Sequence of chain 1.A:
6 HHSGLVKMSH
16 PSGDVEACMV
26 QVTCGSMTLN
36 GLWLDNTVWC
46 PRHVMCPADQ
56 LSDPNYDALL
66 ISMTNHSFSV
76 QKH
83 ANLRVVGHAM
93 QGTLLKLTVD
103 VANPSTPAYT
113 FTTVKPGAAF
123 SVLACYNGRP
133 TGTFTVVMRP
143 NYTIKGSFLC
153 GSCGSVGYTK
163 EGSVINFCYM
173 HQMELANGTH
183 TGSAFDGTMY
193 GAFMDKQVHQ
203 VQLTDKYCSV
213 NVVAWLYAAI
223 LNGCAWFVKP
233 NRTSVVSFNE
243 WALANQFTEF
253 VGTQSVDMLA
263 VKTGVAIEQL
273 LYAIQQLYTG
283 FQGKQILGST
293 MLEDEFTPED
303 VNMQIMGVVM

The small molecule below binds the protein below.
Small molecule (SMILES): CC(C)C[C@H](NC(=O)OC[C@H]1C[C@@H]1C1CCC(F)(F)CC1)C(=O)N[C@@H](C[C@@H]1CCNC1=O)[C@@H](O)[S+](=O)(O)O

Binding-site contacts:
Ligand atom C28 contacts residue P8C1 of chain 1.B at 0.1 Å.
Ligand atom C14 contacts residue P8C1 of chain 1.B at 0.2 Å.
Ligand atom C17 contacts residue P8C1 of chain 1.B at 0.2 Å.
Ligand atom C05 contacts residue P8C1 of chain 1.B at 0.3 Å.
Ligand atom C34 contacts residue P8C1 of chain 1.B at 0.3 Å.
Ligand atom C12 contacts residue P8C1 of chain 1.B at 0.2 Å.
Ligand atom C11 contacts residue CYS155 of chain 1.A at 2.7 Å (hydrophobic).
Ligand atom C24 contacts residue GLU176 of chain 1.A at 2.9 Å.
Ligand atom C19 contacts residue CYS155 of chain 1.A at 1.8 Å (hydrophobic).
Ligand atom C29 contacts residue P8C1 of chain 1.B at 0.1 Å.
Ligand atom C08 contacts residue P8C1 of chain 1.B at 0.2 Å.
Ligand atom N15 contacts residue P8C1 of chain 1.B at 0.2 Å (h-bond).
Ligand atom C23 contacts residue P8C1 of chain 1.B at 0.2 Å.
Ligand atom C31 contacts residue P8C1 of chain 1.B at 0.1 Å.
Ligand atom N10 contacts residue P8C1 of chain 1.B at 0.2 Å (h-bond).
Ligand atom C13 contacts residue P8C1 of chain 1.B at 0.2 Å.
Ligand atom C27 contacts residue P8C1 of chain 1.B at 0.2 Å.
Ligand atom C06 contacts residue P8C1 of chain 1.B at 0.2 Å.
Ligand atom C16 contacts residue P8C1 of chain 1.B at 0.1 Å.
Ligand atom F33 contacts residue P8C1 of chain 1.B at 0.2 Å.
Ligand atom O20 contacts residue CYS155 of chain 1.A at 2.6 Å (h-bond).
Ligand atom N03 contacts residue GLN199 of chain 1.A at 2.8 Å (h-bond).
Ligand atom O01 contacts residue P8C1 of chain 1.B at 0.0 Å (h-bond).
Ligand atom C07 contacts residue P8C1 of chain 1.B at 0.1 Å.
Ligand atom C26 contacts residue P8C1 of chain 1.B at 0.1 Å.
Ligand atom C09 contacts residue P8C1 of chain 1.B at 0.2 Å.
Ligand atom C24 contacts residue P8C1 of chain 1.B at 0.2 Å.
Ligand atom F32 contacts residue P8C1 of chain 1.B at 0.1 Å.
Ligand atom O18 contacts residue P8C1 of chain 1.B at 0.3 Å (h-bond).
Ligand atom C11 contacts residue P8C1 of chain 1.B at 0.2 Å.
Ligand atom O20 contacts residue P8C1 of chain 1.B at 1.2 Å.
Ligand atom C30 contacts residue P8C1 of chain 1.B at 0.2 Å.
Ligand atom C04 contacts residue P8C1 of chain 1.B at 0.2 Å.
Ligand atom O18 contacts residue HIS173 of chain 1.A at 2.6 Å (h-bond).
Ligand atom C19 contacts residue P8C1 of chain 1.B at 0.3 Å.
Ligand atom O22 contacts residue P8C1 of chain 1.B at 0.2 Å (h-bond).
Ligand atom C25 contacts residue P8C1 of chain 1.B at 0.1 Å.
Ligand atom C02 contacts residue P8C1 of chain 1.B at 0.1 Å.
Ligand atom O21 contacts residue P8C1 of chain 1.B at 0.3 Å (h-bond).
Ligand atom N03 contacts residue P8C1 of chain 1.B at 0.1 Å (h-bond).